A protein and the small-molecule ligand that binds it are described below.
Small molecule (SMILES): CCCCCCCN(CCc1ccc(O[C@@](C)(CC)C(=O)O)cc1)c1nc2ccccc2o1

Sequence of chain 1.A:
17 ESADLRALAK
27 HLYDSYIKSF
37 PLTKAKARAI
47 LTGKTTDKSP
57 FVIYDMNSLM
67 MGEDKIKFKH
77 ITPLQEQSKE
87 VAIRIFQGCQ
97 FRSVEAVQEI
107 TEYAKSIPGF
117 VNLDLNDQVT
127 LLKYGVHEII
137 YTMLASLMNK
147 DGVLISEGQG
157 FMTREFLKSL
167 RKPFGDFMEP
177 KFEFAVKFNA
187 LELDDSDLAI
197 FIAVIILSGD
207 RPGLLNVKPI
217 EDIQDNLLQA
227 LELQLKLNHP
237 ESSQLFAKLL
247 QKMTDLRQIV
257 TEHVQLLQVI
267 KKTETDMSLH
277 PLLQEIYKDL

Binding-site contacts:
Ligand atom CAO contacts residue CYS95 of chain 1.A at 3.8 Å (hydrophobic).
Ligand atom CAB contacts residue CYS95 of chain 1.A at 3.6 Å (hydrophobic).
Ligand atom CAZ contacts residue HIS259 of chain 1.A at 3.5 Å.
Ligand atom CAJ contacts residue CYS95 of chain 1.A at 3.6 Å (hydrophobic).
Ligand atom CAH contacts residue MET174 of chain 1.A at 3.8 Å (hydrophobic).
Ligand atom NAW contacts residue ARG98 of chain 1.A at 3.3 Å.
Ligand atom CAG contacts residue CYS95 of chain 1.A at 3.5 Å (hydrophobic).
Ligand atom OAE contacts residue HIS133 of chain 1.A at 2.7 Å (h-bond).
Ligand atom CAK contacts residue SER99 of chain 1.A at 3.2 Å.
Ligand atom CAR contacts residue ARG98 of chain 1.A at 3.8 Å.
Ligand atom CAN contacts residue PHE36 of chain 1.A at 3.5 Å (hydrophobic).
Ligand atom CAA contacts residue MET139 of chain 1.A at 2.9 Å (hydrophobic).
Ligand atom OAE contacts residue HIS259 of chain 1.A at 3.1 Å (h-bond).
Ligand atom CAO contacts residue SER99 of chain 1.A at 3.4 Å.
Ligand atom CAP contacts residue ARG98 of chain 1.A at 3.6 Å.
Ligand atom CAT contacts residue LEU140 of chain 1.A at 3.1 Å (hydrophobic).
Ligand atom CAQ contacts residue ALA102 of chain 1.A at 3.3 Å (hydrophobic).
Ligand atom CAO contacts residue GLN96 of chain 1.A at 3.5 Å.
Ligand atom CAB contacts residue PHE92 of chain 1.A at 3.5 Å (hydrophobic).
Ligand atom CAM contacts residue CYS95 of chain 1.A at 3.3 Å (hydrophobic).
Ligand atom CAN contacts residue MET139 of chain 1.A at 3.5 Å (hydrophobic).
Ligand atom CAZ contacts residue TYR283 of chain 1.A at 3.5 Å (hydrophobic).
Ligand atom CAC contacts residue HIS259 of chain 1.A at 2.9 Å.
Ligand atom CAB contacts residue GLN96 of chain 1.A at 3.1 Å.
Ligand atom OAE contacts residue TYR283 of chain 1.A at 2.4 Å (h-bond).
Ligand atom CAZ contacts residue HIS133 of chain 1.A at 3.4 Å.
Ligand atom CAV contacts residue LEU140 of chain 1.A at 3.1 Å (hydrophobic).
Ligand atom CBG contacts residue HIS259 of chain 1.A at 3.5 Å.
Ligand atom CAI contacts residue SER99 of chain 1.A at 3.6 Å.
Ligand atom NBF contacts residue LEU140 of chain 1.A at 3.7 Å.
Ligand atom OAD contacts residue HIS133 of chain 1.A at 3.3 Å (h-bond).
Ligand atom CAI contacts residue ILE136 of chain 1.A at 3.6 Å (hydrophobic).
Ligand atom CAF contacts residue ILE151 of chain 1.A at 3.7 Å (hydrophobic).
Ligand atom CAU contacts residue ARG98 of chain 1.A at 3.7 Å.
Ligand atom CBE contacts residue CYS95 of chain 1.A at 3.7 Å (hydrophobic).
Ligand atom CAZ contacts residue SER99 of chain 1.A at 3.5 Å.
Ligand atom OAX contacts residue HIS259 of chain 1.A at 3.3 Å.
Ligand atom CAA contacts residue ILE106 of chain 1.A at 3.6 Å (hydrophobic).
Ligand atom CAV contacts residue ILE136 of chain 1.A at 3.8 Å (hydrophobic).
Ligand atom OAD contacts residue SER99 of chain 1.A at 2.4 Å (h-bond).